This protein binds this small molecule.
Small molecule (SMILES): CC(=O)N[C@H]1[C@H](O[C@H]2[C@H](O)[C@@H](NC(C)=O)CO[C@@H]2CO)O[C@H](CO)[C@@H](O[C@@H]2O[C@H](CO)[C@@H](O)[C@H](O)[C@@H]2O)[C@@H]1O

Binding-site contacts:
Ligand atom N2 contacts residue ASN49 of chain 1.I at 3.4 Å (h-bond).
Ligand atom C2 contacts residue ASN49 of chain 1.I at 2.6 Å.
Ligand atom C2 contacts residue HIS52 of chain 1.I at 4.4 Å.
Ligand atom C1 contacts residue SER51 of chain 1.I at 4.5 Å.
Ligand atom O4 contacts residue HIS52 of chain 1.I at 4.3 Å.
Ligand atom C4 contacts residue ASN49 of chain 1.I at 4.1 Å.
Ligand atom O3 contacts residue HIS52 of chain 1.I at 4.1 Å.
Ligand atom O5 contacts residue HIS52 of chain 1.I at 4.4 Å.
Ligand atom C5 contacts residue ASN49 of chain 1.I at 3.6 Å.
Ligand atom C1 contacts residue ASN49 of chain 1.I at 1.4 Å.
Ligand atom O5 contacts residue SER51 of chain 1.I at 3.7 Å.
Ligand atom C3 contacts residue ASN49 of chain 1.I at 3.9 Å.
Ligand atom C4 contacts residue HIS52 of chain 1.I at 4.0 Å.
Ligand atom C3 contacts residue HIS52 of chain 1.I at 4.5 Å.
Ligand atom O5 contacts residue ASN49 of chain 1.I at 2.3 Å (h-bond).

Sequence of chain 1.I:
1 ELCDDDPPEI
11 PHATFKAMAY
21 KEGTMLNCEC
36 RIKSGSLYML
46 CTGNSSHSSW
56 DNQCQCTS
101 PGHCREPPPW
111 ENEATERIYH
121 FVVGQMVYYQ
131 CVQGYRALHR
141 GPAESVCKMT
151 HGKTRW